Binding-site contacts:
Ligand atom O4 contacts residue VAL307 of chain 1.A at 4.2 Å.
Ligand atom O7 contacts residue ASN146 of chain 1.A at 3.9 Å.
Ligand atom C2 contacts residue VAL307 of chain 1.A at 4.0 Å (hydrophobic).
Ligand atom C3 contacts residue ARG246 of chain 1.A at 4.4 Å.
Ligand atom C4 contacts residue ASN146 of chain 1.A at 4.0 Å.
Ligand atom C5 contacts residue VAL307 of chain 1.A at 3.9 Å (hydrophobic).
Ligand atom C2 contacts residue ASN146 of chain 1.A at 2.5 Å.
Ligand atom C3 contacts residue ASN146 of chain 1.A at 3.8 Å.
Ligand atom C1 contacts residue ASN146 of chain 1.A at 1.4 Å.
Ligand atom C6 contacts residue ASN146 of chain 1.A at 3.2 Å.
Ligand atom C6 contacts residue NAG1 of chain 1.N at 4.0 Å.
Ligand atom O3 contacts residue ARG246 of chain 1.A at 3.6 Å (salt-bridge).
Ligand atom C4 contacts residue ASP95 of chain 1.A at 3.8 Å.
Ligand atom C2 contacts residue SER308 of chain 1.A at 3.5 Å.
Ligand atom C3 contacts residue CYS306 of chain 1.A at 4.4 Å (hydrophobic).
Ligand atom O5 contacts residue VAL307 of chain 1.A at 3.0 Å (h-bond).
Ligand atom C4 contacts residue VAL307 of chain 1.A at 4.1 Å (hydrophobic).
Ligand atom O7 contacts residue PRO96 of chain 1.A at 3.9 Å.
Ligand atom O6 contacts residue ASN146 of chain 1.A at 4.0 Å.
Ligand atom N2 contacts residue ASN146 of chain 1.A at 3.2 Å (h-bond).
Ligand atom C5 contacts residue ASN146 of chain 1.A at 3.4 Å.
Ligand atom C1 contacts residue VAL307 of chain 1.A at 3.5 Å (hydrophobic).
Ligand atom O6 contacts residue NAG1 of chain 1.N at 3.1 Å (h-bond).
Ligand atom C4 contacts residue ARG246 of chain 1.A at 4.3 Å.
Ligand atom C8 contacts residue LEU145 of chain 1.A at 4.1 Å (hydrophobic).
Ligand atom O5 contacts residue ASN146 of chain 1.A at 2.5 Å (h-bond).
Ligand atom O3 contacts residue CYS306 of chain 1.A at 3.5 Å.
Ligand atom C8 contacts residue ASN244 of chain 1.A at 4.0 Å.
Ligand atom O4 contacts residue ARG246 of chain 1.A at 3.4 Å (salt-bridge).
Ligand atom C3 contacts residue SER308 of chain 1.A at 4.1 Å.
Ligand atom C8 contacts residue SER308 of chain 1.A at 3.4 Å.
Ligand atom O5 contacts residue SER308 of chain 1.A at 4.2 Å.
Ligand atom N2 contacts residue SER308 of chain 1.A at 2.6 Å (h-bond).
Ligand atom O3 contacts residue ASP95 of chain 1.A at 3.9 Å.
Ligand atom C3 contacts residue ASP95 of chain 1.A at 4.3 Å.
Ligand atom C1 contacts residue SER308 of chain 1.A at 3.5 Å.
Ligand atom C7 contacts residue SER308 of chain 1.A at 3.4 Å.
Ligand atom O5 contacts residue NAG1 of chain 1.N at 4.3 Å.
Ligand atom C7 contacts residue ASN146 of chain 1.A at 3.8 Å.
Ligand atom C3 contacts residue VAL307 of chain 1.A at 3.6 Å (hydrophobic).

Sequence of chain 1.A:
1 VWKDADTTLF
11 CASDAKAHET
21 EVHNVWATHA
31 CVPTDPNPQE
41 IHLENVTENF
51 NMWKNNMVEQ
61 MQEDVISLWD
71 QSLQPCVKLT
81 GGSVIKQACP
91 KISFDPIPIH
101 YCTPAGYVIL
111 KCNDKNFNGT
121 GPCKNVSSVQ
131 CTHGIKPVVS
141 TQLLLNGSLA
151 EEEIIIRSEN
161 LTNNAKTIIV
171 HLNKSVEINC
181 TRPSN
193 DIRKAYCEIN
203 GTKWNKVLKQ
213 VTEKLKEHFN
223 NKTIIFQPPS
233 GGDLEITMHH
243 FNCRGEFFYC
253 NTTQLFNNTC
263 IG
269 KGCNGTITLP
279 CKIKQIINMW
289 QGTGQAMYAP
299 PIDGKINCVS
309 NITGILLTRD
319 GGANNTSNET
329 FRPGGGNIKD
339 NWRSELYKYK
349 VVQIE

A protein and the small-molecule ligand that binds it are described below.
Small molecule (SMILES): CC(=O)N[C@@H]1[C@@H](O)[C@H](O)[C@@H](CO)O[C@H]1O